This protein binds this small molecule.
Small molecule (SMILES): COc1ccc2cccc(CCNC(C)=O)c2c1

Binding-site contacts:
Ligand atom C6 contacts residue THR169 of chain 1.A at 3.6 Å.
Ligand atom C15 contacts residue PHE170 of chain 1.A at 4.0 Å (hydrophobic).
Ligand atom C13 contacts residue GLY99 of chain 1.A at 3.7 Å.
Ligand atom C10 contacts residue PHE170 of chain 1.A at 3.6 Å (hydrophobic).
Ligand atom C9 contacts residue GLY99 of chain 1.A at 3.7 Å.
Ligand atom C12 contacts residue ASN153 of chain 1.A at 3.4 Å.
Ligand atom C13 contacts residue PHE170 of chain 1.A at 3.9 Å (hydrophobic).
Ligand atom C14 contacts residue GLY99 of chain 1.A at 3.4 Å.
Ligand atom O1 contacts residue LEU432 of chain 1.A at 3.5 Å.
Ligand atom C14 contacts residue LEU159 of chain 1.A at 3.9 Å (hydrophobic).
Ligand atom C15 contacts residue ASN153 of chain 1.A at 3.5 Å.
Ligand atom C14 contacts residue ALA95 of chain 1.A at 3.2 Å (hydrophobic).
Ligand atom C7 contacts residue MET98 of chain 1.A at 3.8 Å (hydrophobic).
Ligand atom C3 contacts residue PHE170 of chain 1.A at 3.8 Å (hydrophobic).
Ligand atom C15 contacts residue VAL182 of chain 1.A at 3.8 Å (hydrophobic).
Ligand atom C11 contacts residue PHE170 of chain 1.A at 3.7 Å (hydrophobic).
Ligand atom O2 contacts residue PHE170 of chain 1.A at 4.1 Å.
Ligand atom C8 contacts residue MET98 of chain 1.A at 3.6 Å (hydrophobic).
Ligand atom C8 contacts residue ALA95 of chain 1.A at 3.5 Å (hydrophobic).
Ligand atom C7 contacts residue THR169 of chain 1.A at 3.3 Å.
Ligand atom C13 contacts residue LEU159 of chain 1.A at 4.1 Å (hydrophobic).
Ligand atom C9 contacts residue PHE170 of chain 1.A at 3.7 Å (hydrophobic).
Ligand atom O2 contacts residue ASN153 of chain 1.A at 2.8 Å (h-bond).
Ligand atom C2 contacts residue GLN172 of chain 1.A at 3.6 Å.
Ligand atom C8 contacts residue PHE170 of chain 1.A at 4.0 Å (hydrophobic).
Ligand atom C14 contacts residue PHE170 of chain 1.A at 3.8 Å (hydrophobic).
Ligand atom C13 contacts residue ASN153 of chain 1.A at 3.3 Å.
Ligand atom C1 contacts residue ASN433 of chain 1.A at 3.8 Å.
Ligand atom C8 contacts residue GLY99 of chain 1.A at 3.8 Å.
Ligand atom C8 contacts residue THR169 of chain 1.A at 3.9 Å.
Ligand atom N1 contacts residue PHE170 of chain 1.A at 3.5 Å.
Ligand atom C1 contacts residue VAL183 of chain 1.A at 3.8 Å (hydrophobic).
Ligand atom C3 contacts residue LEU432 of chain 1.A at 4.1 Å (hydrophobic).
Ligand atom C5 contacts residue PHE170 of chain 1.A at 4.2 Å (hydrophobic).
Ligand atom C9 contacts residue ALA95 of chain 1.A at 3.8 Å (hydrophobic).
Ligand atom C4 contacts residue LEU432 of chain 1.A at 4.2 Å (hydrophobic).
Ligand atom C13 contacts residue VAL150 of chain 1.A at 4.0 Å (hydrophobic).
Ligand atom C12 contacts residue PHE170 of chain 1.A at 3.9 Å (hydrophobic).
Ligand atom O1 contacts residue GLN172 of chain 1.A at 2.8 Å (h-bond).
Ligand atom C1 contacts residue VAL182 of chain 1.A at 3.8 Å (hydrophobic).

Sequence of chain 1.A:
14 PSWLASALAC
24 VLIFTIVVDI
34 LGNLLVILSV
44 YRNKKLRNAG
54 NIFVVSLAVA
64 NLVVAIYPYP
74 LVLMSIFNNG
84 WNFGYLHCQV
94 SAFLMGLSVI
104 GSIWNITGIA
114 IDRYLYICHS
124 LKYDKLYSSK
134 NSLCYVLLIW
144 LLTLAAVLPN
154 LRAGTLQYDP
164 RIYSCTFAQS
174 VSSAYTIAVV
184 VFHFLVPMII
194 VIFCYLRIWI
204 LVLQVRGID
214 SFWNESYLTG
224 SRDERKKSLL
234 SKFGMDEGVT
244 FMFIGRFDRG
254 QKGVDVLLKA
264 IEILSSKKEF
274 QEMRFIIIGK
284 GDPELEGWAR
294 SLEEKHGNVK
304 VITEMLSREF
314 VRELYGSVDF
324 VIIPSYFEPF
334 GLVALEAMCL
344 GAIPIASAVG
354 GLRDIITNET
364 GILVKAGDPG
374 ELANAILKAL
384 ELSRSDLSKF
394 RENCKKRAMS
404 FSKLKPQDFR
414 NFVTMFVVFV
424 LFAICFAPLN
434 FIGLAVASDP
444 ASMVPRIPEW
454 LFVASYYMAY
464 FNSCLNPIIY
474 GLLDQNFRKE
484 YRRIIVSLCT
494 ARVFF